Sequence of chain 1.B:
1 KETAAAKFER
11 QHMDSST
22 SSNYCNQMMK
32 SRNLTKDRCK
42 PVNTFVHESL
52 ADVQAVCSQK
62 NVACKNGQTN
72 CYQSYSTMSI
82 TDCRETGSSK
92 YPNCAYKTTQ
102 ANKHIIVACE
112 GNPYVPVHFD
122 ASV

Binding-site contacts:
Ligand atom O2 contacts residue LYS7 of chain 1.B at 3.5 Å.
Ligand atom C1 contacts residue GLN11 of chain 1.B at 3.8 Å.
Ligand atom C3 contacts residue VAL118 of chain 1.B at 3.4 Å (hydrophobic).
Ligand atom O8 contacts residue VAL118 of chain 1.B at 4.2 Å.
Ligand atom O2 contacts residue VAL118 of chain 1.B at 3.9 Å.
Ligand atom C2 contacts residue HIS12 of chain 1.B at 4.5 Å.
Ligand atom RH1 contacts residue HIS119 of chain 1.B at 2.3 Å.
Ligand atom O1 contacts residue HIS119 of chain 1.B at 3.3 Å (h-bond).
Ligand atom C2 contacts residue PHE8 of chain 1.B at 3.8 Å (hydrophobic).
Ligand atom C4 contacts residue VAL118 of chain 1.B at 3.4 Å (hydrophobic).
Ligand atom RH2 contacts residue LYS7 of chain 1.B at 4.3 Å.
Ligand atom O7 contacts residue VAL118 of chain 1.B at 3.3 Å (h-bond).
Ligand atom O7 contacts residue HIS119 of chain 1.B at 3.1 Å (h-bond).
Ligand atom C3 contacts residue HIS119 of chain 1.B at 4.0 Å.
Ligand atom O1 contacts residue PHE120 of chain 1.B at 4.3 Å.
Ligand atom O1 contacts residue GLN11 of chain 1.B at 4.3 Å.
Ligand atom C1 contacts residue VAL118 of chain 1.B at 3.5 Å (hydrophobic).
Ligand atom O2 contacts residue GLN11 of chain 1.B at 4.4 Å.
Ligand atom O1 contacts residue VAL118 of chain 1.B at 3.5 Å (h-bond).
Ligand atom O6 contacts residue HIS119 of chain 1.B at 3.4 Å (h-bond).
Ligand atom C2 contacts residue VAL118 of chain 1.B at 3.6 Å (hydrophobic).
Ligand atom C1 contacts residue HIS119 of chain 1.B at 4.3 Å.
Ligand atom O5 contacts residue LYS7 of chain 1.B at 3.7 Å.
Ligand atom C2 contacts residue GLN11 of chain 1.B at 3.3 Å.
Ligand atom O3 contacts residue HIS119 of chain 1.B at 3.0 Å (h-bond).
Ligand atom C4 contacts residue HIS119 of chain 1.B at 4.3 Å.
Ligand atom C1 contacts residue LYS7 of chain 1.B at 4.0 Å.
Ligand atom C2 contacts residue LYS7 of chain 1.B at 3.7 Å.

This small molecule binds to this protein.
Small molecule (SMILES): CC1O[Rh+]2(O)(O)OC(C)O[Rh+]2(O)(O)O1